Sequence of chain 1.A:
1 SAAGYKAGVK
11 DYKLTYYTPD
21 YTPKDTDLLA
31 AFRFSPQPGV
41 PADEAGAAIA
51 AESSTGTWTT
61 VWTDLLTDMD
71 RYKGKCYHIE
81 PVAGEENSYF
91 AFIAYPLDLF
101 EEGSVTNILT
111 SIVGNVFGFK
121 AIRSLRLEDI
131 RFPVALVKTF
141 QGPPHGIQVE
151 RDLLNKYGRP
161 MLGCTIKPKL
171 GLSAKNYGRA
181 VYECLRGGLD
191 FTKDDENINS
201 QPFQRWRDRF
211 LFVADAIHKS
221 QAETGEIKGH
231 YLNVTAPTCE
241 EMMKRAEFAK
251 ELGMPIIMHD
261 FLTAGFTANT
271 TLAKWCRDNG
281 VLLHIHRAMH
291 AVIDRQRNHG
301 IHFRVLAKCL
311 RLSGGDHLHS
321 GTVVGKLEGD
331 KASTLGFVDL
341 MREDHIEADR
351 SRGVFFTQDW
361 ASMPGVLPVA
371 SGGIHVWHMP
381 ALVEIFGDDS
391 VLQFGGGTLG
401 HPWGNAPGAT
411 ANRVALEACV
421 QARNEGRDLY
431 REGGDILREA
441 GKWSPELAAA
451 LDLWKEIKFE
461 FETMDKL

The small molecule below binds the protein below.
Small molecule (SMILES): O=C(O)[C@@](O)(COP(=O)(O)O)[C@H](O)[C@H](O)COP(=O)(O)O

Sequence of chain 1.C:
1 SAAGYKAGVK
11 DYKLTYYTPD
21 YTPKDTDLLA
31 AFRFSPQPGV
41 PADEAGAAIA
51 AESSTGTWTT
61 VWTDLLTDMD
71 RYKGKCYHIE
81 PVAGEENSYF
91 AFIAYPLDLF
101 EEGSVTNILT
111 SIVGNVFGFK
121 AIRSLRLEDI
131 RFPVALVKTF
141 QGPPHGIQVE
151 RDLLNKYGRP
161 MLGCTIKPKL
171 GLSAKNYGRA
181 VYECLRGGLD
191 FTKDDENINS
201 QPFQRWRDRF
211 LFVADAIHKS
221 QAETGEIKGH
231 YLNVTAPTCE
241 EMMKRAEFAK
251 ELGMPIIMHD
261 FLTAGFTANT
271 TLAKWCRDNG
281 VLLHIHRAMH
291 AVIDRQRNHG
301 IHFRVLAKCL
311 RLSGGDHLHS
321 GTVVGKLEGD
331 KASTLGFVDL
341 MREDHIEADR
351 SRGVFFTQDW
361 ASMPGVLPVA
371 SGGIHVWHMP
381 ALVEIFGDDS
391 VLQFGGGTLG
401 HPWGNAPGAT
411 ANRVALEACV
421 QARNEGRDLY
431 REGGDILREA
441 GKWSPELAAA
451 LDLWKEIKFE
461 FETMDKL

Binding-site contacts:
Ligand atom O6P contacts residue ARG287 of chain 1.C at 2.8 Å (salt-bridge).
Ligand atom C contacts residue LYS167 of chain 1.C at 3.5 Å.
Ligand atom O1P contacts residue LYS167 of chain 1.C at 3.4 Å.
Ligand atom O4 contacts residue GLY372 of chain 1.C at 3.3 Å (h-bond).
Ligand atom O7 contacts residue LYS169 of chain 1.C at 2.8 Å (salt-bridge).
Ligand atom O7 contacts residue LYS167 of chain 1.C at 3.4 Å (salt-bridge).
Ligand atom O3P contacts residue TRP58 of chain 1.A at 3.3 Å.
Ligand atom O6 contacts residue LYS326 of chain 1.C at 2.9 Å (salt-bridge).
Ligand atom C3 contacts residue FMT1 of chain 1.V at 3.3 Å.
Ligand atom O4P contacts residue SER371 of chain 1.C at 3.5 Å (h-bond).
Ligand atom O2 contacts residue MG1 of chain 1.T at 2.4 Å.
Ligand atom O3 contacts residue FMT1 of chain 1.V at 2.4 Å (h-bond).
Ligand atom O4P contacts residue HIS319 of chain 1.C at 2.6 Å (h-bond).
Ligand atom O3P contacts residue LYS326 of chain 1.C at 2.8 Å (salt-bridge).
Ligand atom O7 contacts residue ASP195 of chain 1.C at 3.2 Å (salt-bridge).
Ligand atom C contacts residue MG1 of chain 1.T at 3.0 Å.
Ligand atom O3P contacts residue GLY373 of chain 1.C at 2.8 Å (h-bond).
Ligand atom O3P contacts residue GLY372 of chain 1.C at 3.4 Å.
Ligand atom O7 contacts residue MG1 of chain 1.T at 2.4 Å.
Ligand atom O3 contacts residue HIS286 of chain 1.C at 3.0 Å (h-bond).
Ligand atom O3 contacts residue MG1 of chain 1.T at 2.4 Å.
Ligand atom O1 contacts residue LYS167 of chain 1.C at 3.3 Å (salt-bridge).
Ligand atom P1 contacts residue THR57 of chain 1.A at 3.4 Å.
Ligand atom O3 contacts residue GLU196 of chain 1.C at 3.5 Å (salt-bridge).
Ligand atom O7 contacts residue ASN115 of chain 1.A at 2.9 Å (h-bond).
Ligand atom O7 contacts residue GLU196 of chain 1.C at 3.4 Å (salt-bridge).
Ligand atom O4 contacts residue SER371 of chain 1.C at 2.9 Å (h-bond).
Ligand atom O5 contacts residue LEU327 of chain 1.C at 3.2 Å.
Ligand atom C3 contacts residue SER371 of chain 1.C at 3.5 Å.
Ligand atom C3 contacts residue MG1 of chain 1.T at 3.2 Å.
Ligand atom O2 contacts residue LYS167 of chain 1.C at 3.0 Å (salt-bridge).
Ligand atom O5P contacts residue ARG287 of chain 1.C at 2.6 Å.
Ligand atom O1P contacts residue THR57 of chain 1.A at 2.5 Å (h-bond).
Ligand atom O3P contacts residue THR57 of chain 1.A at 3.4 Å (h-bond).
Ligand atom C contacts residue ASN115 of chain 1.A at 3.4 Å.
Ligand atom O6 contacts residue GLU52 of chain 1.A at 3.4 Å (salt-bridge).
Ligand atom O2 contacts residue THR165 of chain 1.C at 3.1 Å (h-bond).
Ligand atom O2P contacts residue GLY395 of chain 1.C at 2.8 Å (h-bond).
Ligand atom O1P contacts residue GLY396 of chain 1.C at 2.7 Å (h-bond).
Ligand atom C2 contacts residue MG1 of chain 1.T at 2.9 Å.